Sequence of chain 1.A:
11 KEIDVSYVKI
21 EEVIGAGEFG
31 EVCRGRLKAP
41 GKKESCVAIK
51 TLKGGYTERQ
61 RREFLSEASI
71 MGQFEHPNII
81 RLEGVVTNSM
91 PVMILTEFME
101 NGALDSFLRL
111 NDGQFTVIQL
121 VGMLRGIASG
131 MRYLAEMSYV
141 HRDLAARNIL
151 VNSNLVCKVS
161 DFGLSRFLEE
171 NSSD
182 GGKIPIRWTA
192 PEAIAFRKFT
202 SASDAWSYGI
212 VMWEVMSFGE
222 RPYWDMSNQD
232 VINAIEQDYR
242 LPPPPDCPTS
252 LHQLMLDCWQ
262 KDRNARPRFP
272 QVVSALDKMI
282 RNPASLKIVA

This small molecule binds to this protein.
Small molecule (SMILES): NC(=O)c1cccc(Nc2nccc(Nc3c(Cl)ccc4c3OCO4)n2)c1

Binding-site contacts:
Ligand atom C5 contacts residue GLY102 of chain 1.A at 3.5 Å.
Ligand atom C8 contacts residue LEU150 of chain 1.A at 3.8 Å (hydrophobic).
Ligand atom C14 contacts residue LYS50 of chain 1.A at 3.6 Å.
Ligand atom C9 contacts residue ILE80 of chain 1.A at 3.7 Å (hydrophobic).
Ligand atom C13 contacts residue THR96 of chain 1.A at 3.3 Å.
Ligand atom C16 contacts residue GLU67 of chain 1.A at 3.5 Å.
Ligand atom C10 contacts residue LEU150 of chain 1.A at 3.7 Å (hydrophobic).
Ligand atom N3 contacts residue MET99 of chain 1.A at 3.0 Å (h-bond).
Ligand atom C15 contacts residue GLU67 of chain 1.A at 3.6 Å.
Ligand atom O2 contacts residue THR96 of chain 1.A at 3.7 Å.
Ligand atom C16 contacts residue LYS50 of chain 1.A at 3.6 Å.
Ligand atom O3 contacts residue LYS50 of chain 1.A at 3.7 Å.
Ligand atom C6 contacts residue ILE24 of chain 1.A at 3.7 Å (hydrophobic).
Ligand atom C13 contacts residue ALA48 of chain 1.A at 3.4 Å (hydrophobic).
Ligand atom O3 contacts residue ILE94 of chain 1.A at 3.5 Å.
Ligand atom C9 contacts residue ALA48 of chain 1.A at 3.4 Å (hydrophobic).
Ligand atom C5 contacts residue ILE24 of chain 1.A at 3.8 Å (hydrophobic).
Ligand atom O2 contacts residue ALA48 of chain 1.A at 3.2 Å.
Ligand atom N3 contacts residue ALA48 of chain 1.A at 3.7 Å.
Ligand atom CL1 contacts residue SER160 of chain 1.A at 3.7 Å.
Ligand atom C9 contacts residue THR96 of chain 1.A at 3.5 Å.
Ligand atom C6 contacts residue MET99 of chain 1.A at 3.6 Å (hydrophobic).
Ligand atom C3 contacts residue ILE24 of chain 1.A at 3.6 Å (hydrophobic).
Ligand atom C13 contacts residue ILE94 of chain 1.A at 3.5 Å (hydrophobic).
Ligand atom N2 contacts residue MET99 of chain 1.A at 2.9 Å (h-bond).
Ligand atom CL1 contacts residue LEU150 of chain 1.A at 3.8 Å.
Ligand atom C8 contacts residue GLU97 of chain 1.A at 3.2 Å.
Ligand atom C9 contacts residue LEU150 of chain 1.A at 3.5 Å (hydrophobic).
Ligand atom C8 contacts residue THR96 of chain 1.A at 3.7 Å.
Ligand atom C13 contacts residue LYS50 of chain 1.A at 3.7 Å.
Ligand atom O1 contacts residue GLY25 of chain 1.A at 3.6 Å.
Ligand atom O3 contacts residue THR96 of chain 1.A at 3.5 Å.
Ligand atom C15 contacts residue LYS50 of chain 1.A at 3.6 Å.
Ligand atom C5 contacts residue MET99 of chain 1.A at 3.4 Å (hydrophobic).
Ligand atom C13 contacts residue ILE49 of chain 1.A at 3.8 Å (hydrophobic).
Ligand atom C4 contacts residue GLY102 of chain 1.A at 3.8 Å.
Ligand atom C8 contacts residue MET99 of chain 1.A at 3.7 Å (hydrophobic).
Ligand atom C10 contacts residue ALA48 of chain 1.A at 3.8 Å (hydrophobic).
Ligand atom C6 contacts residue GLY102 of chain 1.A at 3.7 Å.
Ligand atom C8 contacts residue ALA48 of chain 1.A at 3.3 Å (hydrophobic).